Binding-site contacts:
Ligand atom C2 contacts residue GLY206 of chain 2.A at 4.3 Å.
Ligand atom O3 contacts residue GLU332 of chain 3.A at 2.8 Å (salt-bridge).
Ligand atom C4 contacts residue GLU332 of chain 3.A at 3.9 Å.
Ligand atom C3 contacts residue GLU332 of chain 3.A at 3.6 Å.
Ligand atom C1 contacts residue GLY206 of chain 2.A at 4.0 Å.
Ligand atom C7 contacts residue GLU332 of chain 3.A at 3.9 Å.
Ligand atom C6 contacts residue SER278 of chain 2.A at 3.9 Å.
Ligand atom N2 contacts residue GLU332 of chain 3.A at 4.2 Å.
Ligand atom C5 contacts residue GLY208 of chain 2.A at 4.0 Å.
Ligand atom O4 contacts residue PHE201 of chain 2.A at 3.2 Å.
Ligand atom C6 contacts residue GLY208 of chain 2.A at 3.2 Å.
Ligand atom C5 contacts residue GLY207 of chain 2.A at 4.2 Å.
Ligand atom C2 contacts residue GLU332 of chain 3.A at 3.7 Å.
Ligand atom C8 contacts residue THR342 of chain 3.A at 4.1 Å.
Ligand atom C5 contacts residue ASN280 of chain 2.A at 3.7 Å.
Ligand atom C1 contacts residue SER385 of chain 3.A at 4.0 Å.
Ligand atom C3 contacts residue LEU204 of chain 2.A at 3.5 Å (hydrophobic).
Ligand atom O5 contacts residue ASN280 of chain 2.A at 2.4 Å (h-bond).
Ligand atom C8 contacts residue GLU332 of chain 3.A at 4.0 Å.
Ligand atom C7 contacts residue SER385 of chain 3.A at 3.5 Å.
Ligand atom C3 contacts residue ASN280 of chain 2.A at 3.8 Å.
Ligand atom C4 contacts residue PHE201 of chain 2.A at 3.8 Å (hydrophobic).
Ligand atom O7 contacts residue THR342 of chain 3.A at 2.7 Å (h-bond).
Ligand atom C8 contacts residue GLY333 of chain 3.A at 3.6 Å.
Ligand atom O3 contacts residue PHE201 of chain 2.A at 4.0 Å.
Ligand atom C6 contacts residue LEU209 of chain 2.A at 3.6 Å (hydrophobic).
Ligand atom O3 contacts residue LEU204 of chain 2.A at 3.4 Å.
Ligand atom C8 contacts residue PHE341 of chain 3.A at 3.9 Å (hydrophobic).
Ligand atom C8 contacts residue SER385 of chain 3.A at 4.2 Å.
Ligand atom C1 contacts residue ASN280 of chain 2.A at 1.5 Å.
Ligand atom C2 contacts residue ASN280 of chain 2.A at 2.5 Å.
Ligand atom O4 contacts residue THR342 of chain 3.A at 4.0 Å.
Ligand atom N2 contacts residue ASN280 of chain 2.A at 2.8 Å (h-bond).
Ligand atom C4 contacts residue LEU204 of chain 2.A at 3.6 Å (hydrophobic).
Ligand atom C7 contacts residue THR342 of chain 3.A at 3.6 Å.
Ligand atom O7 contacts residue ASN280 of chain 2.A at 3.6 Å.
Ligand atom O7 contacts residue SER385 of chain 3.A at 2.5 Å (h-bond).
Ligand atom C8 contacts residue GLY340 of chain 3.A at 3.4 Å.
Ligand atom C7 contacts residue ASN280 of chain 2.A at 3.4 Å.
Ligand atom O7 contacts residue GLU332 of chain 3.A at 3.2 Å.

A small-molecule ligand and the protein it binds are described below.
Small molecule (SMILES): CC(=O)N[C@H]1[C@H](O[C@H]2[C@H](O)[C@@H](NC(C)=O)CO[C@@H]2CO[C@H]2O[C@@H](C)[C@@H](O)[C@@H](O)[C@@H]2O)O[C@H](CO)[C@@H](O)[C@@H]1O

Sequence of chain 3.A:
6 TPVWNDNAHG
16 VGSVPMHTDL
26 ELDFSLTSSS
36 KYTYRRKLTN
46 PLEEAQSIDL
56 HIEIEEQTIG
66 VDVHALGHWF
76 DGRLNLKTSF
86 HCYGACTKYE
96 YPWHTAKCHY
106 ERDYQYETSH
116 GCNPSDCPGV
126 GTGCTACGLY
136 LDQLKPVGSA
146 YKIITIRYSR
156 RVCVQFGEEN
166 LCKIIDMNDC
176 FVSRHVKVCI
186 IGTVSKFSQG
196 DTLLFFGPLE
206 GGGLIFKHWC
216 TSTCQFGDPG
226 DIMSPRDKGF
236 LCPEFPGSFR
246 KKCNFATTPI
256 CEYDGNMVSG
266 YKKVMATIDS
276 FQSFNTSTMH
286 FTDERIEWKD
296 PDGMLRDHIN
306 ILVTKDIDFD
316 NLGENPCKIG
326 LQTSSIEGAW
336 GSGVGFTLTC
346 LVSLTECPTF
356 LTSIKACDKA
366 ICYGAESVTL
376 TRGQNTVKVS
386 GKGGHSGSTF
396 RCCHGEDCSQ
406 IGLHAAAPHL

Sequence of chain 2.A:
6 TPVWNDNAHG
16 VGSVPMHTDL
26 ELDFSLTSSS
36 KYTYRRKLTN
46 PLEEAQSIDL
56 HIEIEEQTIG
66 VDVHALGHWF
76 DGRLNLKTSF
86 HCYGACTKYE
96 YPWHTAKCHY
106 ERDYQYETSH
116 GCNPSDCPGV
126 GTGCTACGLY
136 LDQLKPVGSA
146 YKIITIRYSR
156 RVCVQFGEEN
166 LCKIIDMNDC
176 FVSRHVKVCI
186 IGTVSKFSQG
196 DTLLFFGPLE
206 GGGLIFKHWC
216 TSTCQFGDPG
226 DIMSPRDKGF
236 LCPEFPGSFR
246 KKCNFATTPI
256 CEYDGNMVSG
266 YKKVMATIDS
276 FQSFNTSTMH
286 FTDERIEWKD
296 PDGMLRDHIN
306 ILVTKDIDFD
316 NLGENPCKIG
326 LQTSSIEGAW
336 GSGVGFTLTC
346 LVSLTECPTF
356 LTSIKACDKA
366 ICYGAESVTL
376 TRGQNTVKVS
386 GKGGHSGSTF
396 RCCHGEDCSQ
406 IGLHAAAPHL